Sequence of chain 1.E:
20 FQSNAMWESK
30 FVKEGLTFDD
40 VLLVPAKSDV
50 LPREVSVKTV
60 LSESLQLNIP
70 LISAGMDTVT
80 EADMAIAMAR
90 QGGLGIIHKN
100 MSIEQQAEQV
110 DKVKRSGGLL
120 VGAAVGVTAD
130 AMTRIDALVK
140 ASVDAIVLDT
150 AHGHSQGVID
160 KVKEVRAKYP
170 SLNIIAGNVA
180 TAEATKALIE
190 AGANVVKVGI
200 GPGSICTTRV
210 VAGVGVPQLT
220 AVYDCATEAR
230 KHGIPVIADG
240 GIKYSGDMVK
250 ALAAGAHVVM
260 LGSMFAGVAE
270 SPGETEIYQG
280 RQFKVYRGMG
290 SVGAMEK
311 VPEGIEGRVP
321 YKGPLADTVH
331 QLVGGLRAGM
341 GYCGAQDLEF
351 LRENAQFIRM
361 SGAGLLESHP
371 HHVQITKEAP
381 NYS

Sequence of chain 1.G:
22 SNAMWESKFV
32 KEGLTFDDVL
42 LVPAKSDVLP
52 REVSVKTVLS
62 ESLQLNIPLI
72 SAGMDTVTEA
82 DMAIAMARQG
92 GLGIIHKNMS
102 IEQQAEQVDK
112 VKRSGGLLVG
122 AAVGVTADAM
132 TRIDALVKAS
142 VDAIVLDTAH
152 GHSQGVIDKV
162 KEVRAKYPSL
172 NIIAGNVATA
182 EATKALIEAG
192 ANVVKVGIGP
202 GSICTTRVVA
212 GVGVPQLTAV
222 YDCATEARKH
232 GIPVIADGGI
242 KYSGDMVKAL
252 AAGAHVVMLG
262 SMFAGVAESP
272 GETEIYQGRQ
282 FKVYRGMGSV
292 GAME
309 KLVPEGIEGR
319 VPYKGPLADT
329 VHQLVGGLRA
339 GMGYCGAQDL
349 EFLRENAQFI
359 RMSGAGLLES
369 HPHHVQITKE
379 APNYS

Binding-site contacts:
Ligand atom O4 contacts residue HIS151 of chain 1.E at 3.4 Å (h-bond).
Ligand atom C20 contacts residue PRO51 of chain 1.G at 3.8 Å (hydrophobic).
Ligand atom C19 contacts residue ALA338 of chain 1.G at 3.5 Å (hydrophobic).
Ligand atom O4 contacts residue ALA150 of chain 1.E at 3.6 Å (h-bond).
Ligand atom C7 contacts residue IMP1 of chain 1.Y at 3.6 Å.
Ligand atom C13 contacts residue GLU313 of chain 1.E at 3.6 Å.
Ligand atom O6 contacts residue VAL157 of chain 1.E at 3.4 Å (h-bond).
Ligand atom CL contacts residue GLY341 of chain 1.G at 3.5 Å.
Ligand atom O4 contacts residue THR149 of chain 1.E at 2.2 Å (h-bond).
Ligand atom C29 contacts residue SER154 of chain 1.E at 3.5 Å.
Ligand atom C3 contacts residue GLY289 of chain 1.E at 3.6 Å.
Ligand atom C24 contacts residue SER154 of chain 1.E at 3.5 Å.
Ligand atom C3 contacts residue MET288 of chain 1.E at 3.4 Å (hydrophobic).
Ligand atom C13 contacts residue VAL311 of chain 1.E at 3.4 Å (hydrophobic).
Ligand atom C10 contacts residue GLU313 of chain 1.E at 3.2 Å.
Ligand atom C8 contacts residue THR207 of chain 1.E at 3.5 Å.
Ligand atom C2 contacts residue GLY289 of chain 1.E at 3.6 Å.
Ligand atom C19 contacts residue PRO51 of chain 1.G at 3.8 Å (hydrophobic).
Ligand atom C9 contacts residue IMP1 of chain 1.Y at 3.7 Å.
Ligand atom C7 contacts residue ALA150 of chain 1.E at 3.6 Å (hydrophobic).
Ligand atom C4 contacts residue GLY289 of chain 1.E at 3.8 Å.
Ligand atom C12 contacts residue MET294 of chain 1.E at 3.8 Å (hydrophobic).
Ligand atom C8 contacts residue ALA150 of chain 1.E at 3.5 Å (hydrophobic).
Ligand atom N4 contacts residue ALA150 of chain 1.E at 3.8 Å.
Ligand atom O3 contacts residue SER154 of chain 1.E at 3.8 Å.
Ligand atom O6 contacts residue VAL126 of chain 1.E at 3.3 Å.
Ligand atom C18 contacts residue TYR342 of chain 1.G at 3.7 Å (hydrophobic).
Ligand atom N3 contacts residue GLU313 of chain 1.E at 2.8 Å (salt-bridge).
Ligand atom C26 contacts residue THR149 of chain 1.E at 3.2 Å.
Ligand atom CL contacts residue HIS151 of chain 1.E at 3.7 Å.
Ligand atom C25 contacts residue HIS151 of chain 1.E at 3.5 Å.
Ligand atom C8 contacts residue IMP1 of chain 1.Y at 3.2 Å.
Ligand atom C25 contacts residue THR149 of chain 1.E at 2.9 Å.
Ligand atom C18 contacts residue GLU313 of chain 1.E at 3.7 Å.
Ligand atom C25 contacts residue SER154 of chain 1.E at 3.4 Å.
Ligand atom C17 contacts residue GLU313 of chain 1.E at 3.7 Å.
Ligand atom N4 contacts residue GLU313 of chain 1.E at 2.7 Å (salt-bridge).
Ligand atom O6 contacts residue GLY156 of chain 1.E at 3.5 Å.
Ligand atom C8 contacts residue GLU313 of chain 1.E at 3.4 Å.
Ligand atom O5 contacts residue THR149 of chain 1.E at 3.2 Å (h-bond).

This protein binds this small molecule.
Small molecule (SMILES): C=C(C)c1cccc(C(C)(C)NC(=O)Nc2ccc(Cl)c(O[C@H]3O[C@H](CO)[C@@H](O)[C@H]3O)c2)c1